Binding-site contacts:
Ligand atom O12 contacts residue TYR11 of chain 1.A at 3.6 Å.
Ligand atom C6 contacts residue SER112 of chain 1.A at 3.9 Å.
Ligand atom C8 contacts residue ASP138 of chain 1.A at 3.2 Å.
Ligand atom O3 contacts residue SER61 of chain 1.A at 2.5 Å (h-bond).
Ligand atom C6 contacts residue GLU136 of chain 1.A at 3.1 Å.
Ligand atom C9 contacts residue PHE108 of chain 1.A at 3.7 Å (hydrophobic).
Ligand atom O11 contacts residue ASP138 of chain 1.A at 2.8 Å (salt-bridge).
Ligand atom C1 contacts residue SER61 of chain 1.A at 3.6 Å.
Ligand atom C1 contacts residue LEU114 of chain 1.A at 3.9 Å (hydrophobic).
Ligand atom C10 contacts residue SER112 of chain 1.A at 3.7 Å.
Ligand atom C4 contacts residue SER112 of chain 1.A at 3.6 Å.
Ligand atom O3 contacts residue LEU114 of chain 1.A at 3.7 Å.
Ligand atom O2 contacts residue ALA42 of chain 1.A at 3.8 Å.
Ligand atom O11 contacts residue PHE108 of chain 1.A at 4.0 Å.
Ligand atom O2 contacts residue GLY113 of chain 1.A at 2.8 Å (h-bond).
Ligand atom O2 contacts residue ILE10 of chain 1.A at 3.5 Å.
Ligand atom O12 contacts residue ASP138 of chain 1.A at 2.5 Å (salt-bridge).
Ligand atom C8 contacts residue GLU136 of chain 1.A at 3.5 Å.
Ligand atom O3 contacts residue ILE10 of chain 1.A at 3.7 Å.
Ligand atom O7 contacts residue PHE108 of chain 1.A at 3.4 Å.
Ligand atom C10 contacts residue LEU114 of chain 1.A at 4.0 Å (hydrophobic).
Ligand atom O2 contacts residue THR43 of chain 1.A at 2.4 Å (h-bond).
Ligand atom C1 contacts residue THR43 of chain 1.A at 3.2 Å.
Ligand atom O11 contacts residue LEU114 of chain 1.A at 3.9 Å.
Ligand atom O3 contacts residue ARG177 of chain 1.A at 3.1 Å (salt-bridge).
Ligand atom C1 contacts residue GLY113 of chain 1.A at 3.3 Å.
Ligand atom C5 contacts residue SER112 of chain 1.A at 4.0 Å.
Ligand atom O3 contacts residue GLY113 of chain 1.A at 3.7 Å.
Ligand atom O2 contacts residue SER112 of chain 1.A at 3.9 Å.
Ligand atom O7 contacts residue SER112 of chain 1.A at 2.8 Å (h-bond).
Ligand atom O7 contacts residue GLU136 of chain 1.A at 2.8 Å (salt-bridge).
Ligand atom O3 contacts residue THR43 of chain 1.A at 3.2 Å (h-bond).
Ligand atom C9 contacts residue ASP138 of chain 1.A at 3.5 Å.
Ligand atom C8 contacts residue PHE108 of chain 1.A at 3.7 Å (hydrophobic).
Ligand atom C10 contacts residue ARG177 of chain 1.A at 3.7 Å.
Ligand atom O11 contacts residue PRO155 of chain 1.A at 3.6 Å.
Ligand atom C9 contacts residue SER112 of chain 1.A at 3.9 Å.
Ligand atom C5 contacts residue ALA42 of chain 1.A at 3.9 Å (hydrophobic).
Ligand atom C1 contacts residue ILE10 of chain 1.A at 3.6 Å (hydrophobic).
Ligand atom O11 contacts residue THR12 of chain 1.A at 3.9 Å.

Sequence of chain 1.A:
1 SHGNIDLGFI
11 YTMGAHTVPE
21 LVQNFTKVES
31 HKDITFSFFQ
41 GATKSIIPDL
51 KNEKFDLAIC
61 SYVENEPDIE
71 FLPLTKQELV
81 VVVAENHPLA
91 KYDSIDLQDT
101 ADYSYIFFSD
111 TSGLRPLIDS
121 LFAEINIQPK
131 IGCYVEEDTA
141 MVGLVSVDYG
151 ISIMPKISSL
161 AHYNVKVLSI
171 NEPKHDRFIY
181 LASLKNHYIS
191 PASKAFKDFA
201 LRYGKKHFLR

A small-molecule ligand and the protein it binds are described below.
Small molecule (SMILES): O=C(O)C1=C[C@@H](O)[C@@H](O)[C@H](O)C1